Sequence of chain 1.A:
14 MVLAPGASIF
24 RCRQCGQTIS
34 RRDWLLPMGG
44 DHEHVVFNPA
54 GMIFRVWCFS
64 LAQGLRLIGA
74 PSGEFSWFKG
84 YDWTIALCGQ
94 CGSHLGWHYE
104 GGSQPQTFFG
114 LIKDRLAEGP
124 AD

Binding-site contacts:
Ligand atom C04 contacts residue SER79 of chain 1.A at 4.1 Å.
Ligand atom C02 contacts residue TRP80 of chain 1.A at 3.3 Å (hydrophobic).
Ligand atom O01 contacts residue PHE78 of chain 1.A at 3.5 Å.
Ligand atom C08 contacts residue TRP80 of chain 1.A at 3.8 Å (hydrophobic).
Ligand atom O16 contacts residue TRP100 of chain 1.A at 3.7 Å.
Ligand atom C12 contacts residue ASN51 of chain 1.A at 3.6 Å.
Ligand atom C04 contacts residue TRP86 of chain 1.A at 3.8 Å (hydrophobic).
Ligand atom O05 contacts residue TRP86 of chain 1.A at 3.7 Å.
Ligand atom O16 contacts residue ASN51 of chain 1.A at 3.0 Å (h-bond).
Ligand atom C04 contacts residue TYR102 of chain 1.A at 3.5 Å (hydrophobic).
Ligand atom C07 contacts residue TRP100 of chain 1.A at 3.5 Å (hydrophobic).
Ligand atom N09 contacts residue ASN51 of chain 1.A at 3.7 Å.
Ligand atom O01 contacts residue PRO52 of chain 1.A at 3.5 Å.
Ligand atom N09 contacts residue PRO52 of chain 1.A at 3.9 Å.
Ligand atom C4 contacts residue ASN51 of chain 1.A at 3.4 Å.
Ligand atom C04 contacts residue PHE78 of chain 1.A at 3.7 Å (hydrophobic).
Ligand atom C19 contacts residue PRO52 of chain 1.A at 4.0 Å (hydrophobic).
Ligand atom O01 contacts residue ASN51 of chain 1.A at 3.7 Å.
Ligand atom C07 contacts residue TRP86 of chain 1.A at 3.5 Å (hydrophobic).
Ligand atom C06 contacts residue TYR102 of chain 1.A at 3.6 Å (hydrophobic).
Ligand atom C3 contacts residue PRO52 of chain 1.A at 3.7 Å (hydrophobic).
Ligand atom C06 contacts residue TRP100 of chain 1.A at 3.6 Å (hydrophobic).
Ligand atom N03 contacts residue TRP80 of chain 1.A at 3.2 Å.
Ligand atom C06 contacts residue TRP80 of chain 1.A at 3.8 Å (hydrophobic).
Ligand atom C3 contacts residue TRP86 of chain 1.A at 4.1 Å (hydrophobic).
Ligand atom N03 contacts residue PHE78 of chain 1.A at 2.9 Å (h-bond).
Ligand atom C04 contacts residue TRP80 of chain 1.A at 3.3 Å (hydrophobic).
Ligand atom O18 contacts residue PHE78 of chain 1.A at 3.5 Å.
Ligand atom C02 contacts residue PHE78 of chain 1.A at 3.6 Å (hydrophobic).
Ligand atom C13 contacts residue ASN51 of chain 1.A at 3.8 Å.
Ligand atom O18 contacts residue GLU77 of chain 1.A at 3.9 Å.
Ligand atom O18 contacts residue TRP86 of chain 1.A at 3.4 Å.
Ligand atom O01 contacts residue TRP80 of chain 1.A at 3.5 Å.
Ligand atom O05 contacts residue PHE78 of chain 1.A at 3.8 Å.
Ligand atom C13 contacts residue PRO52 of chain 1.A at 3.9 Å (hydrophobic).
Ligand atom O05 contacts residue TYR102 of chain 1.A at 2.8 Å (h-bond).
Ligand atom C06 contacts residue TRP86 of chain 1.A at 3.7 Å (hydrophobic).
Ligand atom C14 contacts residue PRO52 of chain 1.A at 3.6 Å (hydrophobic).
Ligand atom O05 contacts residue TRP80 of chain 1.A at 3.1 Å (h-bond).
Ligand atom O05 contacts residue SER79 of chain 1.A at 3.5 Å.

The small molecule below binds the protein below.
Small molecule (SMILES): O=C1CC[C@H](N2C(=O)c3ccccc3C2=O)C(=O)N1